This protein binds this small molecule.
Small molecule (SMILES): Nc1nc2c(ncn2[C@@H]2O[C@H](CO[P](=O)(O)O[P](=O)(O)NP(=O)(O)O)[C@@H](O)[C@H]2O)c(=O)[nH]1

Binding-site contacts:
Ligand atom N2 contacts residue ASP128 of chain 1.B at 2.9 Å (salt-bridge).
Ligand atom PG contacts residue MG1 of chain 1.G at 3.2 Å.
Ligand atom O6 contacts residue ALA156 of chain 1.B at 2.8 Å (h-bond).
Ligand atom O2G contacts residue MG1 of chain 1.G at 2.0 Å.
Ligand atom O6 contacts residue LYS157 of chain 1.B at 3.3 Å (salt-bridge).
Ligand atom O3G contacts residue LYS21 of chain 1.B at 2.8 Å (salt-bridge).
Ligand atom N2 contacts residue LEU129 of chain 1.B at 3.5 Å.
Ligand atom O2B contacts residue MG1 of chain 1.G at 2.1 Å.
Ligand atom O2' contacts residue SER34 of chain 1.B at 2.9 Å (h-bond).
Ligand atom O1B contacts residue GLY20 of chain 1.B at 3.1 Å (h-bond).
Ligand atom O2' contacts residue ASN35 of chain 1.B at 3.2 Å (h-bond).
Ligand atom O6 contacts residue ASN125 of chain 1.B at 3.3 Å (h-bond).
Ligand atom O3A contacts residue GLY20 of chain 1.B at 3.2 Å (h-bond).
Ligand atom PB contacts residue MG1 of chain 1.G at 3.3 Å.
Ligand atom N1 contacts residue ASP128 of chain 1.B at 2.8 Å (salt-bridge).
Ligand atom O2A contacts residue TYR37 of chain 1.B at 3.1 Å.
Ligand atom N1 contacts residue LYS157 of chain 1.B at 3.5 Å.
Ligand atom N3B contacts residue MG1 of chain 1.G at 3.5 Å.
Ligand atom O3' contacts residue ASN35 of chain 1.B at 2.9 Å (h-bond).
Ligand atom N7 contacts residue SER23 of chain 1.B at 3.6 Å.
Ligand atom C8 contacts residue SER23 of chain 1.B at 3.2 Å.
Ligand atom O1A contacts residue SER23 of chain 1.B at 2.6 Å (h-bond).
Ligand atom O1G contacts residue TYR37 of chain 1.B at 2.6 Å (h-bond).
Ligand atom N2 contacts residue LYS157 of chain 1.B at 3.5 Å.
Ligand atom O2B contacts residue THR22 of chain 1.B at 3.0 Å (h-bond).
Ligand atom O2G contacts residue THR40 of chain 1.B at 2.9 Å (h-bond).
Ligand atom N3B contacts residue GLY18 of chain 1.B at 3.0 Å (h-bond).
Ligand atom O1G contacts residue SER17 of chain 1.B at 2.6 Å (h-bond).
Ligand atom C6 contacts residue ASP128 of chain 1.B at 3.6 Å.
Ligand atom O6 contacts residue ASP128 of chain 1.B at 3.4 Å (salt-bridge).
Ligand atom N7 contacts residue ASN125 of chain 1.B at 3.2 Å (h-bond).
Ligand atom O1B contacts residue LYS21 of chain 1.B at 2.8 Å (salt-bridge).
Ligand atom PB contacts residue LYS21 of chain 1.B at 3.6 Å.
Ligand atom O1B contacts residue VAL19 of chain 1.B at 3.4 Å (h-bond).
Ligand atom O3G contacts residue GLY66 of chain 1.B at 2.8 Å (h-bond).
Ligand atom O3G contacts residue SER17 of chain 1.B at 3.5 Å.
Ligand atom O1A contacts residue GLY20 of chain 1.B at 3.4 Å.
Ligand atom O2' contacts residue PHE33 of chain 1.B at 3.4 Å.
Ligand atom O1A contacts residue THR22 of chain 1.B at 3.5 Å (h-bond).
Ligand atom O4' contacts residue LYS126 of chain 1.B at 3.2 Å (salt-bridge).

Sequence of chain 1.B:
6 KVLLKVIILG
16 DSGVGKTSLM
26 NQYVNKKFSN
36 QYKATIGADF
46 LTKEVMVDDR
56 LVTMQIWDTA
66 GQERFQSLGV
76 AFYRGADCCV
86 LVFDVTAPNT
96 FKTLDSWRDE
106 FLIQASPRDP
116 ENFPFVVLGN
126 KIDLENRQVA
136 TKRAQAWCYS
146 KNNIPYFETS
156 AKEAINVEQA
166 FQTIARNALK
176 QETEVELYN